Binding-site contacts:
Ligand atom C2 contacts residue THR111 of chain 1.B at 3.2 Å.
Ligand atom C1 contacts residue ASN55 of chain 1.B at 1.5 Å.
Ligand atom O5 contacts residue ASN55 of chain 1.B at 2.5 Å (h-bond).
Ligand atom N2 contacts residue THR111 of chain 1.B at 3.8 Å.
Ligand atom C5 contacts residue LEU54 of chain 1.B at 3.8 Å (hydrophobic).
Ligand atom C8 contacts residue GLN112 of chain 1.B at 3.2 Å.
Ligand atom C6 contacts residue LEU54 of chain 1.B at 4.2 Å (hydrophobic).
Ligand atom C7 contacts residue GLN112 of chain 1.B at 3.8 Å.
Ligand atom C8 contacts residue PRO29 of chain 1.B at 3.5 Å (hydrophobic).
Ligand atom C1 contacts residue LEU54 of chain 1.B at 4.0 Å (hydrophobic).
Ligand atom C5 contacts residue ASN55 of chain 1.B at 3.8 Å.
Ligand atom N2 contacts residue ASN55 of chain 1.B at 3.0 Å (h-bond).
Ligand atom C3 contacts residue THR111 of chain 1.B at 4.4 Å.
Ligand atom O5 contacts residue THR111 of chain 1.B at 3.7 Å.
Ligand atom C7 contacts residue ASN55 of chain 1.B at 3.6 Å.
Ligand atom C2 contacts residue ASN55 of chain 1.B at 2.6 Å.
Ligand atom N2 contacts residue GLN112 of chain 1.B at 3.4 Å (h-bond).
Ligand atom O6 contacts residue ASN55 of chain 1.B at 3.9 Å.
Ligand atom O7 contacts residue PRO29 of chain 1.B at 4.0 Å.
Ligand atom C4 contacts residue ASN55 of chain 1.B at 4.3 Å.
Ligand atom C1 contacts residue THR111 of chain 1.B at 3.3 Å.
Ligand atom C3 contacts residue ASN55 of chain 1.B at 3.9 Å.
Ligand atom C7 contacts residue PRO29 of chain 1.B at 4.0 Å (hydrophobic).
Ligand atom C6 contacts residue ASN55 of chain 1.B at 4.3 Å.
Ligand atom O7 contacts residue ASN55 of chain 1.B at 3.7 Å.
Ligand atom O5 contacts residue LEU54 of chain 1.B at 3.6 Å.

The small molecule below binds the protein below.
Small molecule (SMILES): CC(=O)N[C@@H]1[C@@H](O)[C@H](O)[C@@H](CO)O[C@H]1O

Sequence of chain 1.B:
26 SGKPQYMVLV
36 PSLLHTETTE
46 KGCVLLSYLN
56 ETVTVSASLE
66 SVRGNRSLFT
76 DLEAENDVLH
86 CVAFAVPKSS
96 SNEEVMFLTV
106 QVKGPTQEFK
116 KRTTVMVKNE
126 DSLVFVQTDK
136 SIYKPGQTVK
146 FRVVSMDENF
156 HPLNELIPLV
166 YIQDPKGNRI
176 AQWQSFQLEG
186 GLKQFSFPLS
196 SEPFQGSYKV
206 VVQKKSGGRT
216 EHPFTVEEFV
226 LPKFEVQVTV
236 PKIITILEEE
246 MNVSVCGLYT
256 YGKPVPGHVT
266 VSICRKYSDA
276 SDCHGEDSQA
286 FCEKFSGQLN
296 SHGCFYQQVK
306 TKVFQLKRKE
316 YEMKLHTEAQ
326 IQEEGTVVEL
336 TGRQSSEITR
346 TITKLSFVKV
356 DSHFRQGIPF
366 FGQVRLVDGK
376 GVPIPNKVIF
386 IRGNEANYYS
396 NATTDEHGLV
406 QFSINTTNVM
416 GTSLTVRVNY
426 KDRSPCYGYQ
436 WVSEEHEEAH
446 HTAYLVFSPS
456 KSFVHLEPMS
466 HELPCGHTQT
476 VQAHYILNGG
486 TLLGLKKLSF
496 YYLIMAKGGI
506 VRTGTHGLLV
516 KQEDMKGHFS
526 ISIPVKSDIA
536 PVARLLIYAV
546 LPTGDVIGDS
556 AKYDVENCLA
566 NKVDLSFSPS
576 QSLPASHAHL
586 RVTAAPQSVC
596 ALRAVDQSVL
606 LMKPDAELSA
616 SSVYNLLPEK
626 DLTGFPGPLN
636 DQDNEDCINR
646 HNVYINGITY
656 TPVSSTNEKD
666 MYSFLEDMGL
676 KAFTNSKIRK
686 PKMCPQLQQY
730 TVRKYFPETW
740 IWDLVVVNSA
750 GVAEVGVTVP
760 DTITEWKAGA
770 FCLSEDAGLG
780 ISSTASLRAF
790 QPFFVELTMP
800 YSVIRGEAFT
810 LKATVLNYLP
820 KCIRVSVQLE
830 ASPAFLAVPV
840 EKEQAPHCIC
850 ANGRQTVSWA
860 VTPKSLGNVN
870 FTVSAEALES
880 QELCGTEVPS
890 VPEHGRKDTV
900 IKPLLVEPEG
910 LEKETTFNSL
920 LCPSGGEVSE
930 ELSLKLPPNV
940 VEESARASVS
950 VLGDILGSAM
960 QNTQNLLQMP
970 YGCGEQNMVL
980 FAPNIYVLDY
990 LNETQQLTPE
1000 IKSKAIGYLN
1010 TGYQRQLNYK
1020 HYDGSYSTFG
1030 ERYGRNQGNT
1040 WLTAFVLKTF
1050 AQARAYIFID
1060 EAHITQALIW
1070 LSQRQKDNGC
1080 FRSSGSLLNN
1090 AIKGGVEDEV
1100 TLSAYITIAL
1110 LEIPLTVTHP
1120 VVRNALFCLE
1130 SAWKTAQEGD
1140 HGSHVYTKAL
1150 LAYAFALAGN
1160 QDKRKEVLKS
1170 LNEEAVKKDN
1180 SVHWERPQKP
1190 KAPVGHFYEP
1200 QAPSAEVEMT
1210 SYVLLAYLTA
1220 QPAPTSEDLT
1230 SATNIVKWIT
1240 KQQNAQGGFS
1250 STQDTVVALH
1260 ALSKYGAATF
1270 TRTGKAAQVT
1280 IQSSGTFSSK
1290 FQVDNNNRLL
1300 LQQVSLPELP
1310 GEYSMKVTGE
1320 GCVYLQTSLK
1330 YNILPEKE